Binding-site contacts:
Ligand atom C contacts residue ALA153 of chain 1.B at 4.2 Å (hydrophobic).
Ligand atom C contacts residue TYR202 of chain 1.B at 3.5 Å (hydrophobic).
Ligand atom N contacts residue TYR202 of chain 1.B at 3.7 Å.
Ligand atom CA contacts residue GLY152 of chain 1.B at 3.7 Å.
Ligand atom OXT contacts residue TYR202 of chain 1.B at 3.6 Å.
Ligand atom OXT contacts residue SER130 of chain 1.B at 3.3 Å.
Ligand atom N contacts residue THR154 of chain 1.B at 3.2 Å (h-bond).
Ligand atom O contacts residue SER155 of chain 1.B at 4.1 Å.
Ligand atom C contacts residue SER130 of chain 1.B at 3.9 Å.
Ligand atom C contacts residue GLY152 of chain 1.B at 4.0 Å.
Ligand atom OE2 contacts residue GLN129 of chain 1.B at 2.5 Å (h-bond).
Ligand atom O contacts residue GLY152 of chain 1.B at 3.8 Å.
Ligand atom CG contacts residue SER282 of chain 1.B at 3.7 Å.
Ligand atom O contacts residue TYR202 of chain 1.B at 3.5 Å.
Ligand atom CG contacts residue LEU257 of chain 1.B at 4.0 Å (hydrophobic).
Ligand atom CA contacts residue THR154 of chain 1.B at 4.0 Å.
Ligand atom OE1 contacts residue LEU257 of chain 1.B at 4.2 Å.
Ligand atom CD contacts residue LEU257 of chain 1.B at 4.0 Å (hydrophobic).
Ligand atom CD contacts residue GLN129 of chain 1.B at 3.3 Å.
Ligand atom CB contacts residue SER130 of chain 1.B at 4.1 Å.
Ligand atom O contacts residue ALA153 of chain 1.B at 3.5 Å.
Ligand atom OE1 contacts residue SER282 of chain 1.B at 4.0 Å.
Ligand atom CD contacts residue ARG88 of chain 1.B at 4.0 Å.
Ligand atom OE2 contacts residue LEU257 of chain 1.B at 4.3 Å.
Ligand atom O contacts residue SER130 of chain 1.B at 4.3 Å.
Ligand atom CB contacts residue LEU257 of chain 1.B at 4.1 Å (hydrophobic).
Ligand atom CA contacts residue TYR202 of chain 1.B at 3.5 Å (hydrophobic).
Ligand atom OE1 contacts residue ARG88 of chain 1.B at 4.0 Å.
Ligand atom CB contacts residue GLY152 of chain 1.B at 4.0 Å.
Ligand atom O contacts residue SER131 of chain 1.B at 2.2 Å (h-bond).
Ligand atom OE1 contacts residue GLN129 of chain 1.B at 3.7 Å.
Ligand atom CB contacts residue GLN129 of chain 1.B at 3.9 Å.
Ligand atom OE2 contacts residue ARG88 of chain 1.B at 3.2 Å (salt-bridge).
Ligand atom C contacts residue THR154 of chain 1.B at 4.0 Å.
Ligand atom O contacts residue THR154 of chain 1.B at 2.9 Å (h-bond).
Ligand atom C contacts residue SER131 of chain 1.B at 3.2 Å.
Ligand atom C contacts residue GLN129 of chain 1.B at 4.3 Å.
Ligand atom OE2 contacts residue SER130 of chain 1.B at 4.3 Å.
Ligand atom OXT contacts residue SER131 of chain 1.B at 2.6 Å (h-bond).
Ligand atom N contacts residue GLY152 of chain 1.B at 2.8 Å (h-bond).

Sequence of chain 1.B:
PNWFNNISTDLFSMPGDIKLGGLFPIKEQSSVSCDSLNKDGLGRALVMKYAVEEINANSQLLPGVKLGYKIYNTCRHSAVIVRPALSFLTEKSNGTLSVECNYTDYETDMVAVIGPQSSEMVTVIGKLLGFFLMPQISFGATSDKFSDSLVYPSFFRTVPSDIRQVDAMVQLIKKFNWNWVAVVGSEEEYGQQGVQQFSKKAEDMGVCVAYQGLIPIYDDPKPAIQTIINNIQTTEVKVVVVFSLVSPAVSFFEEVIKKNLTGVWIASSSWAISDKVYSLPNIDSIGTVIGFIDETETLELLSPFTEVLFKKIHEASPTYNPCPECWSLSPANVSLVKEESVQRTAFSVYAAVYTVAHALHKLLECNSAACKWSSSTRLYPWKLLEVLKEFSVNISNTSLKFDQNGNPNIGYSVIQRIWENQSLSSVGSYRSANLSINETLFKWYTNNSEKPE

This small molecule binds to this protein.
Small molecule (SMILES): N[C@@H](CCC(=O)O)C(=O)O